A protein and the small-molecule ligand that binds it are described below.
Small molecule (SMILES): O=C(N[C@@H](Cc1ccccc1)[C@H](O)CNCc1cccc(C(F)(F)F)c1)c1cc(N2CCCC2=O)c(=O)n(C2CCCC2)c1

Binding-site contacts:
Ligand atom F1 contacts residue TYR74 of chain 1.C at 3.4 Å.
Ligand atom C28 contacts residue ASP35 of chain 1.C at 3.7 Å.
Ligand atom O3 contacts residue TYR74 of chain 1.C at 3.5 Å.
Ligand atom C7 contacts residue THR235 of chain 1.C at 3.0 Å.
Ligand atom C15 contacts residue GLY37 of chain 1.C at 3.1 Å.
Ligand atom C30 contacts residue ASP231 of chain 1.C at 3.6 Å.
Ligand atom C4 contacts residue THR234 of chain 1.C at 3.7 Å.
Ligand atom C17 contacts residue PRO73 of chain 1.C at 3.5 Å (hydrophobic).
Ligand atom F1 contacts residue SER38 of chain 1.C at 3.4 Å.
Ligand atom C7 contacts residue GLY14 of chain 1.C at 3.6 Å.
Ligand atom C19 contacts residue THR75 of chain 1.C at 3.4 Å.
Ligand atom F1 contacts residue VAL72 of chain 1.C at 3.7 Å.
Ligand atom O4 contacts residue THR235 of chain 1.C at 3.4 Å (h-bond).
Ligand atom C31 contacts residue ASP35 of chain 1.C at 3.6 Å.
Ligand atom O2 contacts residue THR75 of chain 1.C at 3.3 Å (h-bond).
Ligand atom C31 contacts residue TYR74 of chain 1.C at 3.6 Å (hydrophobic).
Ligand atom O2 contacts residue TYR74 of chain 1.C at 3.5 Å.
Ligand atom O3 contacts residue ASP35 of chain 1.C at 2.8 Å (salt-bridge).
Ligand atom C4 contacts residue ASN236 of chain 1.C at 3.6 Å.
Ligand atom O2 contacts residue GLN76 of chain 1.C at 3.2 Å (h-bond).
Ligand atom O3 contacts residue GLY37 of chain 1.C at 3.4 Å (h-bond).
Ligand atom C9 contacts residue ILE113 of chain 1.C at 3.7 Å (hydrophobic).
Ligand atom N4 contacts residue ASP231 of chain 1.C at 2.9 Å (salt-bridge).
Ligand atom C11 contacts residue GLY233 of chain 1.C at 3.2 Å.
Ligand atom C7 contacts residue GLY233 of chain 1.C at 3.6 Å.
Ligand atom C29 contacts residue THR234 of chain 1.C at 3.5 Å.
Ligand atom C2 contacts residue ARG238 of chain 1.C at 3.7 Å.
Ligand atom C30 contacts residue GLY37 of chain 1.C at 3.6 Å.
Ligand atom C29 contacts residue ASP231 of chain 1.C at 3.1 Å.
Ligand atom C22 contacts residue GLN76 of chain 1.C at 3.3 Å.
Ligand atom C27 contacts residue TYR74 of chain 1.C at 3.6 Å (hydrophobic).
Ligand atom C10 contacts residue GLY14 of chain 1.C at 3.5 Å.
Ligand atom N3 contacts residue GLY233 of chain 1.C at 3.0 Å (h-bond).
Ligand atom C21 contacts residue GLN76 of chain 1.C at 3.4 Å.
Ligand atom N4 contacts residue GLY37 of chain 1.C at 3.0 Å (h-bond).
Ligand atom C3 contacts residue ASN236 of chain 1.C at 3.3 Å.
Ligand atom C22 contacts residue PHE111 of chain 1.C at 3.7 Å (hydrophobic).
Ligand atom C10 contacts residue GLN76 of chain 1.C at 3.5 Å.
Ligand atom C8 contacts residue GLY16 of chain 1.C at 3.6 Å.
Ligand atom C28 contacts residue ASP231 of chain 1.C at 3.7 Å.

Sequence of chain 1.C:
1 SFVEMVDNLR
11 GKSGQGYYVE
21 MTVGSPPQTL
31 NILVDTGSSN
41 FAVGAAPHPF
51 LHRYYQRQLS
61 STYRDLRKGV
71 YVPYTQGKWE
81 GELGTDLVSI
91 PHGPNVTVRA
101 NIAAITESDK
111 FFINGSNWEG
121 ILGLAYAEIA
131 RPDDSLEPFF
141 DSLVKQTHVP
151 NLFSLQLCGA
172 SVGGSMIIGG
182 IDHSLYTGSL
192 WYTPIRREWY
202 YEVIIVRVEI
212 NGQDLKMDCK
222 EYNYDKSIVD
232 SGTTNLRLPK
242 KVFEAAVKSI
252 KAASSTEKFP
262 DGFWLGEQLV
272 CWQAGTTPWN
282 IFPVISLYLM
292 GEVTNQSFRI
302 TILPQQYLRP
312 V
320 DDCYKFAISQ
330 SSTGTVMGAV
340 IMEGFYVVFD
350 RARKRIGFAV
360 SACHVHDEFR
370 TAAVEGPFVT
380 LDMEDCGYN